The protein below binds the small molecule below.
Small molecule (SMILES): CC(=O)N[C@H]1/C(=N/OC(=O)Nc2ccccc2)O[C@H](CO)[C@@H](O)[C@@H]1O

Sequence of chain 1.A:
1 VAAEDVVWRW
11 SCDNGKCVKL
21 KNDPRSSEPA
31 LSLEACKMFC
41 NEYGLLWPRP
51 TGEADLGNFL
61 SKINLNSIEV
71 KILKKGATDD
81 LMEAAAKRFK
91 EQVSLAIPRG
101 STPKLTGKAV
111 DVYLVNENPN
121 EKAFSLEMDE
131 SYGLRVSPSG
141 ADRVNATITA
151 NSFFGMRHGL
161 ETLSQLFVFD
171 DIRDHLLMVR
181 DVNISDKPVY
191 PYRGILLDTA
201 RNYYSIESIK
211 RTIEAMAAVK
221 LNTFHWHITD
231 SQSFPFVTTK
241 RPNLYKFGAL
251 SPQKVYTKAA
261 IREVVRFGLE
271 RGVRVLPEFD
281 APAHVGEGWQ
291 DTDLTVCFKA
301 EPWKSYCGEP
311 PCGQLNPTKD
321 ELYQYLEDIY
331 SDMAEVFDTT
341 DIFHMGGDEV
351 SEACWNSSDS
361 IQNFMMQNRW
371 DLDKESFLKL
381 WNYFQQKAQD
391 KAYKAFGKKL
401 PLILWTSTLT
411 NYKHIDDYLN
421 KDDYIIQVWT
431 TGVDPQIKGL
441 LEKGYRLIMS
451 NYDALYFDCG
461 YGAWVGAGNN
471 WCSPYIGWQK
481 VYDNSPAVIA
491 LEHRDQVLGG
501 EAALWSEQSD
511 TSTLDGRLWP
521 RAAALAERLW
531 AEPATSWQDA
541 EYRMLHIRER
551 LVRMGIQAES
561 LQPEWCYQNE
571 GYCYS

Binding-site contacts:
Ligand atom OAQ contacts residue TRP471 of chain 1.A at 3.6 Å.
Ligand atom OAM contacts residue TYR456 of chain 1.A at 3.8 Å.
Ligand atom CAE contacts residue TRP505 of chain 1.A at 3.7 Å (hydrophobic).
Ligand atom CAD contacts residue TRP505 of chain 1.A at 3.9 Å (hydrophobic).
Ligand atom NAO contacts residue TRP471 of chain 1.A at 3.3 Å.
Ligand atom NAI contacts residue ASP348 of chain 1.A at 3.1 Å (salt-bridge).
Ligand atom CAD contacts residue GLU309 of chain 1.A at 3.7 Å.
Ligand atom OAJ contacts residue ASP348 of chain 1.A at 3.8 Å.
Ligand atom CAD contacts residue ARG201 of chain 1.A at 3.8 Å.
Ligand atom OAM contacts residue ASP458 of chain 1.A at 2.8 Å (salt-bridge).
Ligand atom CAH contacts residue TRP429 of chain 1.A at 3.6 Å (hydrophobic).
Ligand atom OAN contacts residue TYR456 of chain 1.A at 2.7 Å (h-bond).
Ligand atom OAQ contacts residue TRP429 of chain 1.A at 3.5 Å.
Ligand atom OAJ contacts residue HIS284 of chain 1.A at 3.4 Å.
Ligand atom CAH contacts residue TRP405 of chain 1.A at 3.6 Å (hydrophobic).
Ligand atom OAM contacts residue TRP471 of chain 1.A at 2.8 Å (h-bond).
Ligand atom CAP contacts residue TRP429 of chain 1.A at 3.6 Å (hydrophobic).
Ligand atom CAF contacts residue TRP471 of chain 1.A at 3.5 Å (hydrophobic).
Ligand atom CAB contacts residue ASP348 of chain 1.A at 4.0 Å.
Ligand atom CAH contacts residue TYR456 of chain 1.A at 3.8 Å (hydrophobic).
Ligand atom OAM contacts residue TRP505 of chain 1.A at 3.8 Å.
Ligand atom OAN contacts residue TRP505 of chain 1.A at 3.5 Å (h-bond).
Ligand atom CAH contacts residue ASP348 of chain 1.A at 3.7 Å.
Ligand atom CAG contacts residue TYR456 of chain 1.A at 3.6 Å (hydrophobic).
Ligand atom CAG contacts residue TRP505 of chain 1.A at 3.7 Å (hydrophobic).
Ligand atom CAF contacts residue TRP505 of chain 1.A at 3.9 Å (hydrophobic).
Ligand atom NAO contacts residue TRP429 of chain 1.A at 3.7 Å.
Ligand atom OAK contacts residue GLU507 of chain 1.A at 2.7 Å (salt-bridge).
Ligand atom CAF contacts residue ASP458 of chain 1.A at 3.5 Å.
Ligand atom OAN contacts residue TRP429 of chain 1.A at 3.7 Å.
Ligand atom OAK contacts residue ARG201 of chain 1.A at 2.8 Å (salt-bridge).
Ligand atom CAX contacts residue TRP471 of chain 1.A at 3.8 Å (hydrophobic).
Ligand atom CAD contacts residue GLU507 of chain 1.A at 3.5 Å.
Ligand atom CAG contacts residue ASP348 of chain 1.A at 3.9 Å.
Ligand atom OAL contacts residue TRP471 of chain 1.A at 3.9 Å.
Ligand atom OAJ contacts residue ARG201 of chain 1.A at 2.9 Å (salt-bridge).
Ligand atom OAK contacts residue TRP505 of chain 1.A at 3.2 Å.
Ligand atom CAS contacts residue TRP471 of chain 1.A at 3.7 Å (hydrophobic).
Ligand atom OAR contacts residue TRP429 of chain 1.A at 3.8 Å.
Ligand atom NAY contacts residue TRP429 of chain 1.A at 3.6 Å.